This protein binds this small molecule.
Small molecule (SMILES): Nc1nc(N)c2nc(-c3ccccc3)c(N)nc2n1

Binding-site contacts:
Ligand atom C8A contacts residue PHE117 of chain 1.C at 3.7 Å (hydrophobic).
Ligand atom N3 contacts residue TYR194 of chain 1.C at 3.4 Å (h-bond).
Ligand atom C7 contacts residue LEU228 of chain 1.C at 3.7 Å (hydrophobic).
Ligand atom CAH contacts residue PRO230 of chain 1.C at 3.7 Å (hydrophobic).
Ligand atom C2 contacts residue PHE117 of chain 1.C at 3.5 Å (hydrophobic).
Ligand atom N2 contacts residue SER115 of chain 1.C at 2.9 Å (h-bond).
Ligand atom C4 contacts residue TYR194 of chain 1.C at 3.4 Å (hydrophobic).
Ligand atom C4 contacts residue NAP1 of chain 1.L at 3.7 Å.
Ligand atom C4A contacts residue NAP1 of chain 1.L at 3.7 Å.
Ligand atom NAB contacts residue LEU229 of chain 1.C at 3.2 Å.
Ligand atom C7 contacts residue ARG34 of chain 1.C at 3.9 Å.
Ligand atom N5 contacts residue NAP1 of chain 1.L at 3.6 Å.
Ligand atom CAN contacts residue NAP1 of chain 1.L at 3.9 Å.
Ligand atom N5 contacts residue PHE117 of chain 1.C at 3.6 Å.
Ligand atom N8 contacts residue NAP1 of chain 1.L at 3.5 Å (h-bond).
Ligand atom N4 contacts residue TYR194 of chain 1.C at 2.5 Å (h-bond).
Ligand atom CAF contacts residue LEU229 of chain 1.C at 3.2 Å (hydrophobic).
Ligand atom N1 contacts residue PHE117 of chain 1.C at 3.7 Å.
Ligand atom C2 contacts residue NAP1 of chain 1.L at 3.3 Å.
Ligand atom C6 contacts residue NAP1 of chain 1.L at 3.7 Å.
Ligand atom N3 contacts residue NAP1 of chain 1.L at 2.9 Å (h-bond).
Ligand atom N2 contacts residue NAP1 of chain 1.L at 3.0 Å (h-bond).
Ligand atom N1 contacts residue NAP1 of chain 1.L at 2.8 Å (h-bond).
Ligand atom CAD contacts residue VAL226 of chain 1.C at 3.4 Å (hydrophobic).
Ligand atom N8 contacts residue ARG34 of chain 1.C at 3.5 Å (salt-bridge).
Ligand atom C2 contacts residue SER115 of chain 1.C at 3.9 Å.
Ligand atom C6 contacts residue PHE117 of chain 1.C at 3.8 Å (hydrophobic).
Ligand atom NAB contacts residue ARG34 of chain 1.C at 3.5 Å (salt-bridge).
Ligand atom C8A contacts residue NAP1 of chain 1.L at 3.5 Å.
Ligand atom C7 contacts residue NAP1 of chain 1.L at 3.5 Å.
Ligand atom N4 contacts residue NAP1 of chain 1.L at 3.4 Å.
Ligand atom C4A contacts residue PHE117 of chain 1.C at 3.6 Å (hydrophobic).
Ligand atom CAE contacts residue VAL226 of chain 1.C at 3.5 Å (hydrophobic).
Ligand atom C4 contacts residue PHE117 of chain 1.C at 3.3 Å (hydrophobic).
Ligand atom NAB contacts residue LEU228 of chain 1.C at 3.1 Å (h-bond).
Ligand atom NAB contacts residue PRO230 of chain 1.C at 2.9 Å (h-bond).
Ligand atom N2 contacts residue PHE117 of chain 1.C at 3.8 Å.
Ligand atom N4 contacts residue ASP181 of chain 1.C at 3.5 Å (salt-bridge).
Ligand atom N3 contacts residue PHE117 of chain 1.C at 3.6 Å.
Ligand atom N4 contacts residue PHE117 of chain 1.C at 3.4 Å.

Sequence of chain 1.C:
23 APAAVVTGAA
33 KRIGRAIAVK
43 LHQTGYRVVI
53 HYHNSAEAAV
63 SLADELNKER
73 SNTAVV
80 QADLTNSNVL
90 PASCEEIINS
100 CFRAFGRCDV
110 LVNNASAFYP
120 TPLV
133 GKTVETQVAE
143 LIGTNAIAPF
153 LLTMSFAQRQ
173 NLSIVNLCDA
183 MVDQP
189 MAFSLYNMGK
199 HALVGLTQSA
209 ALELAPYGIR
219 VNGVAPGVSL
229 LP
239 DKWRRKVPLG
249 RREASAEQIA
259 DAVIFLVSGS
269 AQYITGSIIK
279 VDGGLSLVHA